Sequence of chain 1.B:
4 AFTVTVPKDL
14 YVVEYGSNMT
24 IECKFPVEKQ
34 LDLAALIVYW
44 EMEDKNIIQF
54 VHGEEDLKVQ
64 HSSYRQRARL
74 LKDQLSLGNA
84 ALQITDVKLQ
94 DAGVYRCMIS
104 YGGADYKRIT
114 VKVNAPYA

Binding-site contacts:
Ligand atom C9 contacts residue TYR109 of chain 1.A at 3.7 Å (hydrophobic).
Ligand atom C9 contacts residue MET101 of chain 1.A at 3.8 Å (hydrophobic).
Ligand atom N5 contacts residue ALA107 of chain 1.A at 3.4 Å (h-bond).
Ligand atom C12 contacts residue ALA107 of chain 1.A at 3.8 Å (hydrophobic).
Ligand atom N5 contacts residue ASP108 of chain 1.A at 3.5 Å (salt-bridge).
Ligand atom C3 contacts residue GLN52 of chain 1.B at 3.2 Å.
Ligand atom N2 contacts residue ASP108 of chain 1.A at 2.9 Å (salt-bridge).
Ligand atom N3 contacts residue TYR42 of chain 1.B at 3.2 Å.
Ligand atom C4 contacts residue ALA107 of chain 1.A at 3.5 Å (hydrophobic).
Ligand atom N1 contacts residue PHE5 of chain 1.A at 3.5 Å (h-bond).
Ligand atom C11 contacts residue SER103 of chain 1.B at 3.8 Å.
Ligand atom N1 contacts residue ALA107 of chain 1.A at 3.5 Å (h-bond).
Ligand atom C6 contacts residue ALA107 of chain 1.A at 3.6 Å (hydrophobic).
Ligand atom C13 contacts residue ILE40 of chain 1.B at 3.7 Å (hydrophobic).
Ligand atom N4 contacts residue TYR42 of chain 1.B at 3.1 Å.
Ligand atom N3 contacts residue ASP108 of chain 1.A at 2.7 Å (salt-bridge).
Ligand atom C13 contacts residue ALA107 of chain 1.A at 3.7 Å (hydrophobic).
Ligand atom C4 contacts residue GLN52 of chain 1.B at 3.0 Å.
Ligand atom C4 contacts residue ASP108 of chain 1.A at 3.3 Å.
Ligand atom C12 contacts residue SER103 of chain 1.B at 3.5 Å.
Ligand atom C3 contacts residue ALA107 of chain 1.A at 3.2 Å (hydrophobic).
Ligand atom C12 contacts residue ILE102 of chain 1.B at 3.4 Å (hydrophobic).
Ligand atom N4 contacts residue ASP108 of chain 1.A at 3.1 Å (salt-bridge).
Ligand atom N4 contacts residue TYR109 of chain 1.A at 3.5 Å.
Ligand atom C2 contacts residue GLN52 of chain 1.B at 3.7 Å.
Ligand atom C6 contacts residue ASP108 of chain 1.A at 3.8 Å.
Ligand atom N5 contacts residue TYR42 of chain 1.B at 3.4 Å.
Ligand atom C7 contacts residue ALA107 of chain 1.A at 3.7 Å (hydrophobic).
Ligand atom C2 contacts residue PHE5 of chain 1.A at 3.7 Å (hydrophobic).
Ligand atom C11 contacts residue ILE102 of chain 1.B at 3.3 Å (hydrophobic).
Ligand atom N2 contacts residue GLN52 of chain 1.B at 2.7 Å (h-bond).
Ligand atom C15 contacts residue ALA107 of chain 1.B at 3.7 Å (hydrophobic).
Ligand atom C16 contacts residue MET101 of chain 1.A at 3.6 Å (hydrophobic).
Ligand atom C5 contacts residue ALA107 of chain 1.A at 3.0 Å (hydrophobic).
Ligand atom C5 contacts residue TYR42 of chain 1.B at 3.8 Å (hydrophobic).
Ligand atom C1 contacts residue THR6 of chain 1.A at 3.5 Å.
Ligand atom C5 contacts residue ASP108 of chain 1.A at 3.7 Å.
Ligand atom C12 contacts residue MET101 of chain 1.B at 3.6 Å (hydrophobic).
Ligand atom N3 contacts residue GLN52 of chain 1.B at 3.5 Å (h-bond).
Ligand atom C15 contacts residue MET101 of chain 1.A at 3.7 Å (hydrophobic).

This protein binds this small molecule.
Small molecule (SMILES): CCNCc1nnnn1/C=C/c1cccc(-c2ccccc2)c1C

Sequence of chain 1.A:
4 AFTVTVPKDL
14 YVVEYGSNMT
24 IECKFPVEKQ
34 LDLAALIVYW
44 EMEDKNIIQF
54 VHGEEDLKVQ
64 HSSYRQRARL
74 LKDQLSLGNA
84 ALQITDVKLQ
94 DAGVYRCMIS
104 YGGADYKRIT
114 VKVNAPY